Binding-site contacts:
Ligand atom CD contacts residue LEU62 of chain 2.A at 4.3 Å (hydrophobic).
Ligand atom CA contacts residue GLU68 of chain 2.A at 3.8 Å.
Ligand atom O contacts residue LYS95 of chain 2.A at 4.3 Å.
Ligand atom CB contacts residue THR61 of chain 2.A at 3.0 Å.
Ligand atom C contacts residue LEU92 of chain 2.A at 3.8 Å (hydrophobic).
Ligand atom CD contacts residue GLU68 of chain 2.A at 2.9 Å.
Ligand atom CA contacts residue LEU92 of chain 2.A at 4.2 Å (hydrophobic).
Ligand atom CA contacts residue THR61 of chain 2.A at 4.0 Å.
Ligand atom CA contacts residue CYS94 of chain 2.A at 4.4 Å (hydrophobic).
Ligand atom N contacts residue GLU68 of chain 2.A at 2.5 Å (salt-bridge).
Ligand atom OXT contacts residue LEU92 of chain 2.A at 3.5 Å.
Ligand atom O contacts residue GLN369 of chain 1.A at 4.1 Å.
Ligand atom CD contacts residue ARG97 of chain 2.A at 4.2 Å.
Ligand atom CD contacts residue ARG63 of chain 2.A at 4.2 Å.
Ligand atom CB contacts residue LYS95 of chain 2.A at 4.0 Å.
Ligand atom CG contacts residue ARG97 of chain 2.A at 2.9 Å.
Ligand atom CG contacts residue ARG63 of chain 2.A at 4.3 Å.
Ligand atom C contacts residue LYS95 of chain 2.A at 3.4 Å.
Ligand atom CG contacts residue THR61 of chain 2.A at 3.5 Å.
Ligand atom O contacts residue LEU92 of chain 2.A at 4.4 Å.
Ligand atom OXT contacts residue LYS95 of chain 2.A at 2.6 Å (salt-bridge).
Ligand atom CA contacts residue LYS95 of chain 2.A at 3.9 Å.
Ligand atom CG contacts residue GLU68 of chain 2.A at 3.9 Å.
Ligand atom OXT contacts residue CYS94 of chain 2.A at 4.4 Å.
Ligand atom N contacts residue LEU92 of chain 2.A at 4.4 Å.
Ligand atom CG contacts residue LEU62 of chain 2.A at 4.0 Å (hydrophobic).
Ligand atom CB contacts residue ARG97 of chain 2.A at 3.2 Å.

Sequence of chain 1.A:
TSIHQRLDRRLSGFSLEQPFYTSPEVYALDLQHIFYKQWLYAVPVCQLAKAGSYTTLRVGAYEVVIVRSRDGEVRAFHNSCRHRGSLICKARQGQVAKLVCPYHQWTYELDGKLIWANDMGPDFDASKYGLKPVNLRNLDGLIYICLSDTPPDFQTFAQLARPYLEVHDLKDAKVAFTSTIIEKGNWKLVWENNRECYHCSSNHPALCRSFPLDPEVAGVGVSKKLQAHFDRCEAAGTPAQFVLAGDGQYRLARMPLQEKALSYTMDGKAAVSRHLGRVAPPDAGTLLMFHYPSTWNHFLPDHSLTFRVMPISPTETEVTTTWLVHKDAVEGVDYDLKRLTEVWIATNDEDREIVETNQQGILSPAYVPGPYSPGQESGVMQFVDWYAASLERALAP

This protein binds this small molecule.
Small molecule (SMILES): O=C(O)[C@@H]1CCCN1

Sequence of chain 2.A:
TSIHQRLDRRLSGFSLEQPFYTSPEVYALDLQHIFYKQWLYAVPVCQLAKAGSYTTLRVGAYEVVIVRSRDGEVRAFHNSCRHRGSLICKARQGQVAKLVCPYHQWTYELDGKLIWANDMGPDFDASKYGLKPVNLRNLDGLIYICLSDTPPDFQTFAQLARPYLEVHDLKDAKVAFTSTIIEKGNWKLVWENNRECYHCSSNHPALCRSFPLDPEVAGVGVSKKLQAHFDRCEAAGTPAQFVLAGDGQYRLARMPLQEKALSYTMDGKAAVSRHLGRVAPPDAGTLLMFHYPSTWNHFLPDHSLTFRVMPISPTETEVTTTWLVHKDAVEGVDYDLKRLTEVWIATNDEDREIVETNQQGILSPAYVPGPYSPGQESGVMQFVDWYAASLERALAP